Sequence of chain 1.B:
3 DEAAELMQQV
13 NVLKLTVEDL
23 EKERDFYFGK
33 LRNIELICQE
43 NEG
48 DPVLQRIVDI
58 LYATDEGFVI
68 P

A small-molecule ligand and the protein it binds are described below.
Small molecule (SMILES): CC[C@H](C)[C@H](NC(=O)[C@H](CCCCN)NC(=O)[C@H](CO)NC(=O)[C@@H]1CCCN1C(=O)[C@@H](N)CCCCN)C(=O)N1CCC[C@H]1C(=O)N[C@H](C(=O)N1CCC[C@H]1C(=O)N[C@H](C=O)CCC(N)=O)[C@@H](C)O

Sequence of chain 1.A:
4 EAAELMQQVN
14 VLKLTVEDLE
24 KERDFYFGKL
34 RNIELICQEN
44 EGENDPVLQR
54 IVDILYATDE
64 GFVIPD

Binding-site contacts:
Ligand atom O contacts residue VAL66 of chain 1.B at 3.0 Å (h-bond).
Ligand atom CD contacts residue LEU58 of chain 1.B at 3.3 Å (hydrophobic).
Ligand atom O contacts residue PHE65 of chain 1.B at 3.5 Å.
Ligand atom CA contacts residue TYR29 of chain 1.A at 3.3 Å (hydrophobic).
Ligand atom O contacts residue ILE67 of chain 1.B at 3.3 Å.
Ligand atom OG contacts residue ARG34 of chain 1.B at 3.3 Å.
Ligand atom C contacts residue VAL66 of chain 1.B at 3.6 Å (hydrophobic).
Ligand atom C contacts residue PHE65 of chain 1.B at 3.5 Å (hydrophobic).
Ligand atom O contacts residue ARG34 of chain 1.B at 3.6 Å.
Ligand atom CD contacts residue TYR29 of chain 1.A at 3.6 Å (hydrophobic).
Ligand atom CB contacts residue ARG34 of chain 1.B at 3.5 Å.
Ligand atom CG2 contacts residue TYR29 of chain 1.A at 3.4 Å (hydrophobic).
Ligand atom O contacts residue GLN41 of chain 1.B at 3.2 Å (h-bond).
Ligand atom CG contacts residue ALA60 of chain 1.B at 3.6 Å (hydrophobic).
Ligand atom CA contacts residue ARG34 of chain 1.B at 3.5 Å.
Ligand atom C contacts residue TYR59 of chain 1.B at 3.4 Å (hydrophobic).
Ligand atom N contacts residue PHE65 of chain 1.B at 3.5 Å.
Ligand atom CA contacts residue GLU37 of chain 1.B at 3.7 Å.
Ligand atom CB contacts residue GLU37 of chain 1.B at 3.5 Å.
Ligand atom CG2 contacts residue PHE30 of chain 1.B at 3.7 Å (hydrophobic).
Ligand atom CA contacts residue GLU37 of chain 1.B at 3.5 Å.
Ligand atom CD contacts residue GLU25 of chain 1.A at 3.2 Å.
Ligand atom CD1 contacts residue ARG34 of chain 1.B at 3.7 Å.
Ligand atom N contacts residue GLU37 of chain 1.B at 2.9 Å (salt-bridge).
Ligand atom C contacts residue PRO68 of chain 1.B at 3.7 Å (hydrophobic).
Ligand atom O contacts residue TYR59 of chain 1.B at 3.1 Å.
Ligand atom O contacts residue PRO68 of chain 1.B at 3.2 Å.
Ligand atom CB contacts residue TYR59 of chain 1.B at 3.6 Å (hydrophobic).
Ligand atom CB contacts residue ILE67 of chain 1.B at 3.7 Å (hydrophobic).
Ligand atom OG contacts residue GLU37 of chain 1.B at 3.0 Å (salt-bridge).
Ligand atom CD1 contacts residue LEU33 of chain 1.B at 3.3 Å (hydrophobic).
Ligand atom CD1 contacts residue GLU37 of chain 1.B at 3.4 Å.
Ligand atom CG contacts residue THR61 of chain 1.B at 3.6 Å.
Ligand atom CA contacts residue GLY64 of chain 1.B at 3.3 Å.
Ligand atom CG contacts residue GLU25 of chain 1.A at 3.1 Å.
Ligand atom CG1 contacts residue GLU37 of chain 1.B at 3.4 Å.
Ligand atom N contacts residue VAL66 of chain 1.B at 3.0 Å (h-bond).
Ligand atom O contacts residue TYR29 of chain 1.A at 3.0 Å (h-bond).
Ligand atom CA contacts residue VAL66 of chain 1.B at 3.3 Å (hydrophobic).
Ligand atom OG1 contacts residue PRO68 of chain 1.B at 3.6 Å.